This small molecule binds to this protein.
Small molecule (SMILES): C[C@H]1O[C@H](O[C@H]2[C@H](O)[C@@H](O)[C@@H](O[C@H]3[C@H](O)[C@@H](O)[C@@H](O)O[C@@H]3CO)O[C@@H]2CO)[C@H](O)[C@@H](O)[C@@H]1N[C@H]1C=C(CO)[C@@H](O)[C@H](O)[C@H]1O

Sequence of chain 1.A:
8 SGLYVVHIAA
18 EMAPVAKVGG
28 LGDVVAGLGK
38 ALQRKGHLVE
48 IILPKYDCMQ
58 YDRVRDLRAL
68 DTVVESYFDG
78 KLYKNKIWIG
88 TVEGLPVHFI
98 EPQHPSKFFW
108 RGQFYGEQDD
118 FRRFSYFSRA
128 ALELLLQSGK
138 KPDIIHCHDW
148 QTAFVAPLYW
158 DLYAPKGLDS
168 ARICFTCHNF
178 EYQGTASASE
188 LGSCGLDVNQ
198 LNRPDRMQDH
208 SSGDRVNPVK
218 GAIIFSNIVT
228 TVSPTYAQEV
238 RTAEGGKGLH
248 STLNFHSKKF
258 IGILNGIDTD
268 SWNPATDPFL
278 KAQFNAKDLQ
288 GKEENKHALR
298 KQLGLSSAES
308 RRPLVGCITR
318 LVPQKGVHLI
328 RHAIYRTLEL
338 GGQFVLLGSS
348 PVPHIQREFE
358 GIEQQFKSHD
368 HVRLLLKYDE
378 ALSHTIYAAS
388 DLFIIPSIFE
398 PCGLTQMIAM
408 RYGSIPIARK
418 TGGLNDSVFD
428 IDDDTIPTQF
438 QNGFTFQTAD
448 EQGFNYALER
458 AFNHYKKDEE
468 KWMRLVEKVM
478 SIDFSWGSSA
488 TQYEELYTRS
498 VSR

Binding-site contacts:
Ligand atom O4 contacts residue CYS399 of chain 1.A at 3.3 Å.
Ligand atom C5B contacts residue ADP1 of chain 1.F at 3.5 Å.
Ligand atom O2B contacts residue ADP1 of chain 1.F at 2.6 Å (h-bond).
Ligand atom O2 contacts residue ASP146 of chain 1.A at 2.4 Å (salt-bridge).
Ligand atom C1B contacts residue ADP1 of chain 1.F at 3.3 Å.
Ligand atom C2B contacts residue HIS175 of chain 1.A at 3.5 Å.
Ligand atom O6 contacts residue ARG317 of chain 1.A at 3.5 Å (salt-bridge).
Ligand atom O2B contacts residue GLN321 of chain 1.A at 2.9 Å (h-bond).
Ligand atom O6B contacts residue ASN262 of chain 1.A at 2.7 Å (h-bond).
Ligand atom C2 contacts residue GLN148 of chain 1.A at 3.6 Å.
Ligand atom C2B contacts residue ADP1 of chain 1.F at 3.5 Å.
Ligand atom O3 contacts residue ASP146 of chain 1.A at 2.9 Å (salt-bridge).
Ligand atom C2 contacts residue ASP146 of chain 1.A at 3.2 Å.
Ligand atom O3B contacts residue PRO398 of chain 1.A at 3.4 Å.
Ligand atom O3 contacts residue GLN148 of chain 1.A at 2.8 Å (h-bond).
Ligand atom C7B contacts residue ADP1 of chain 1.F at 3.3 Å.
Ligand atom C3 contacts residue ASP146 of chain 1.A at 3.6 Å.
Ligand atom C6B contacts residue ASN262 of chain 1.A at 3.6 Å.
Ligand atom O3B contacts residue CYS399 of chain 1.A at 3.1 Å (h-bond).
Ligand atom O4 contacts residue TYR179 of chain 1.A at 3.5 Å.
Ligand atom O3B contacts residue GLY400 of chain 1.A at 3.1 Å (h-bond).
Ligand atom C3B contacts residue ADP1 of chain 1.F at 3.2 Å.
Ligand atom O6B contacts residue VAL229 of chain 1.A at 3.4 Å.
Ligand atom O4 contacts residue ADP1 of chain 1.F at 2.7 Å (h-bond).
Ligand atom C6 contacts residue ADP1 of chain 1.F at 3.2 Å.
Ligand atom O3 contacts residue ASN176 of chain 1.A at 3.5 Å.
Ligand atom C6B contacts residue GLY27 of chain 1.A at 3.5 Å.
Ligand atom C1B contacts residue HIS175 of chain 1.A at 3.4 Å.
Ligand atom O3 contacts residue HIS175 of chain 1.A at 3.3 Å.
Ligand atom O2 contacts residue GLN148 of chain 1.A at 3.4 Å (h-bond).
Ligand atom C6B contacts residue HIS175 of chain 1.A at 3.4 Å.
Ligand atom C3B contacts residue GLU397 of chain 1.A at 3.6 Å.
Ligand atom O4 contacts residue GLY400 of chain 1.A at 2.9 Å (h-bond).
Ligand atom N4A contacts residue ADP1 of chain 1.F at 2.9 Å (h-bond).
Ligand atom C6 contacts residue ARG317 of chain 1.A at 3.4 Å.
Ligand atom O6B contacts residue HIS175 of chain 1.A at 2.7 Å (h-bond).
Ligand atom O2 contacts residue TRP147 of chain 1.A at 3.1 Å (h-bond).
Ligand atom C4A contacts residue ADP1 of chain 1.F at 3.3 Å.
Ligand atom O3 contacts residue TRP147 of chain 1.A at 3.6 Å (h-bond).
Ligand atom O3B contacts residue GLU397 of chain 1.A at 2.7 Å (salt-bridge).